Sequence of chain 1.C:
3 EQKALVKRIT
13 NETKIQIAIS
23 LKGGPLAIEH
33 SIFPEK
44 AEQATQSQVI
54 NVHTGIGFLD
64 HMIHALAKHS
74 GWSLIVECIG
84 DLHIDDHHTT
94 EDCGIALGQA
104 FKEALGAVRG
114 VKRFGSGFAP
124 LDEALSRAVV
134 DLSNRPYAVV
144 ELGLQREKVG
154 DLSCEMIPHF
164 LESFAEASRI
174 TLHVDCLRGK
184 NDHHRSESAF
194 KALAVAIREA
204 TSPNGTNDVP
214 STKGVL

Binding-site contacts:
Ligand atom C5 contacts residue GLU190 of chain 1.C at 3.8 Å.
Ligand atom N1 contacts residue HIS186 of chain 1.C at 3.5 Å (h-bond).
Ligand atom C7 contacts residue MN1 of chain 1.LA at 3.3 Å.
Ligand atom N4 contacts residue HIS187 of chain 1.C at 3.1 Å (h-bond).
Ligand atom O11 contacts residue SER214 of chain 1.V at 3.2 Å (h-bond).
Ligand atom O12 contacts residue LYS194 of chain 1.C at 3.6 Å.
Ligand atom O11 contacts residue LYS216 of chain 1.V at 2.4 Å (salt-bridge).
Ligand atom O13 contacts residue HIS64 of chain 1.C at 3.1 Å (h-bond).
Ligand atom C5 contacts residue HIS90 of chain 1.O at 3.3 Å.
Ligand atom O10 contacts residue ARG116 of chain 1.V at 3.6 Å.
Ligand atom N2 contacts residue MN1 of chain 1.LA at 3.8 Å.
Ligand atom O10 contacts residue LYS194 of chain 1.C at 2.9 Å (salt-bridge).
Ligand atom O12 contacts residue SER214 of chain 1.V at 3.0 Å (h-bond).
Ligand atom C5 contacts residue MN1 of chain 1.PA at 3.5 Å.
Ligand atom O13 contacts residue HIS91 of chain 1.O at 2.8 Å (h-bond).
Ligand atom P9 contacts residue SER214 of chain 1.V at 3.7 Å.
Ligand atom N1 contacts residue MN1 of chain 1.LA at 2.7 Å.
Ligand atom N4 contacts residue HIS90 of chain 1.O at 3.2 Å (h-bond).
Ligand atom C5 contacts residue MN1 of chain 1.LA at 3.6 Å.
Ligand atom C3 contacts residue MN1 of chain 1.PA at 3.4 Å.
Ligand atom C8 contacts residue GLU14 of chain 1.O at 3.8 Å.
Ligand atom C7 contacts residue GLU190 of chain 1.C at 3.3 Å.
Ligand atom O12 contacts residue ARG116 of chain 1.V at 3.2 Å (salt-bridge).
Ligand atom N1 contacts residue GLU190 of chain 1.C at 3.2 Å (salt-bridge).
Ligand atom P9 contacts residue LYS194 of chain 1.C at 3.8 Å.
Ligand atom C5 contacts residue GLU94 of chain 1.O at 3.8 Å.
Ligand atom C5 contacts residue HIS186 of chain 1.C at 3.3 Å.
Ligand atom N4 contacts residue GLU94 of chain 1.O at 2.7 Å (salt-bridge).
Ligand atom C3 contacts residue GLU94 of chain 1.O at 2.9 Å.
Ligand atom O10 contacts residue LEU124 of chain 1.C at 3.7 Å.
Ligand atom N1 contacts residue HIS91 of chain 1.O at 3.1 Å (h-bond).
Ligand atom O13 contacts residue GLU190 of chain 1.C at 2.7 Å (salt-bridge).
Ligand atom O12 contacts residue THR215 of chain 1.V at 3.6 Å.
Ligand atom N4 contacts residue MN1 of chain 1.PA at 2.5 Å.
Ligand atom C5 contacts residue HIS187 of chain 1.C at 3.4 Å.
Ligand atom N2 contacts residue HIS91 of chain 1.O at 3.7 Å.
Ligand atom O10 contacts residue ARG138 of chain 1.V at 3.6 Å.
Ligand atom C6 contacts residue HIS91 of chain 1.O at 3.8 Å.
Ligand atom O13 contacts residue MN1 of chain 1.LA at 1.9 Å.
Ligand atom C8 contacts residue GLU190 of chain 1.C at 3.7 Å.

Sequence of chain 1.V:
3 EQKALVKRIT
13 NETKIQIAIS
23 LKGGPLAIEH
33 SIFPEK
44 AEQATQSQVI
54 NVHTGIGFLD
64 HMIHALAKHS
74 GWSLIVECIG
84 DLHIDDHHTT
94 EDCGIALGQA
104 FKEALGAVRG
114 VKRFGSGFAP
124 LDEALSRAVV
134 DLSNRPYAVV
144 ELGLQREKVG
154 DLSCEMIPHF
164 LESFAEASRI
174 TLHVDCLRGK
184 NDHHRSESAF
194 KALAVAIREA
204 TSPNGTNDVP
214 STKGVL

This small molecule binds to this protein.
Small molecule (SMILES): O=P(O)(O)C[C@H](O)Cn1cncn1

Sequence of chain 1.O:
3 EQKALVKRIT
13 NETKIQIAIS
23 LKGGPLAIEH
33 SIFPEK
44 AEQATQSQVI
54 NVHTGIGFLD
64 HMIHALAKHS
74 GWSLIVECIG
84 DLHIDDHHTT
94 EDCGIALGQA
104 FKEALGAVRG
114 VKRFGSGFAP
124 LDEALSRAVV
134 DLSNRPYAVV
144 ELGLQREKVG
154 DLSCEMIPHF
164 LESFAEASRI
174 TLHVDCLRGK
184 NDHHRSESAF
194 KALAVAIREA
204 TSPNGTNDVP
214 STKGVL